Sequence of chain 1.C:
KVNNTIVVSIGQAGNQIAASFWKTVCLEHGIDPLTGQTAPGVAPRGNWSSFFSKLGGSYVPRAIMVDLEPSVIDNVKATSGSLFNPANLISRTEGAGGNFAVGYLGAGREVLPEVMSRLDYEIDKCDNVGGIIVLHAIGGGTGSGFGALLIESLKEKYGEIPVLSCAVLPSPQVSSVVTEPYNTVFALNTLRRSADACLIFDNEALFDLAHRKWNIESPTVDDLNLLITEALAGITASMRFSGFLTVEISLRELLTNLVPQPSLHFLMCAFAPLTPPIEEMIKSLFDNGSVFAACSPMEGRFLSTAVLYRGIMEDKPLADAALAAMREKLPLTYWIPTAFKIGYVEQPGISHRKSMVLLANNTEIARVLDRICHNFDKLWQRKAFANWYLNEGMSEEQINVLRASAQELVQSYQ

Sequence of chain 1.D:
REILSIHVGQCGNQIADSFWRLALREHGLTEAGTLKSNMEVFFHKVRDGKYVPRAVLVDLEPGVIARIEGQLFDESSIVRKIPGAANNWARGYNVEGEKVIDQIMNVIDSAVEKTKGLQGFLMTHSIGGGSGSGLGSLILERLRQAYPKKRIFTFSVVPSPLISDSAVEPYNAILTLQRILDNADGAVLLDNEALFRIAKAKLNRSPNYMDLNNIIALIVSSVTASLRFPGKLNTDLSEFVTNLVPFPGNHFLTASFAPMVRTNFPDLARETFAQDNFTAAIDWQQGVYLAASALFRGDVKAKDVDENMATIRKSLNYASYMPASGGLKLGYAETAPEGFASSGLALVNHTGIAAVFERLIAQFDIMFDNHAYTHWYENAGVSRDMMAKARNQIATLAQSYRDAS

The small molecule below binds the protein below.
Small molecule (SMILES): Nc1nc2c(ncn2[C@@H]2O[C@H](CO[P](=O)(O)C[P](=O)(O)OP(=O)(O)O)[C@@H](O)[C@H]2O)c(=O)[nH]1

Binding-site contacts:
Ligand atom O2B contacts residue GLY12 of chain 1.C at 3.4 Å.
Ligand atom C6 contacts residue ASN230 of chain 1.C at 2.4 Å.
Ligand atom N3 contacts residue ASN230 of chain 1.C at 3.4 Å (h-bond).
Ligand atom O1A contacts residue ALA14 of chain 1.C at 3.1 Å (h-bond).
Ligand atom C1' contacts residue ASN208 of chain 1.C at 3.4 Å.
Ligand atom N1 contacts residue ASN230 of chain 1.C at 1.3 Å (h-bond).
Ligand atom O2B contacts residue GLN13 of chain 1.C at 2.8 Å (h-bond).
Ligand atom PG contacts residue GLY146 of chain 1.C at 3.4 Å.
Ligand atom O1B contacts residue GLY12 of chain 1.C at 3.2 Å.
Ligand atom N2 contacts residue ILE233 of chain 1.C at 3.3 Å.
Ligand atom O3B contacts residue GLY146 of chain 1.C at 3.0 Å (h-bond).
Ligand atom C5 contacts residue GLN17 of chain 1.C at 3.4 Å.
Ligand atom O3G contacts residue THR147 of chain 1.C at 2.5 Å (h-bond).
Ligand atom O6 contacts residue GLN17 of chain 1.C at 2.3 Å (h-bond).
Ligand atom O3' contacts residue ASN208 of chain 1.C at 2.9 Å (h-bond).
Ligand atom C8 contacts residue ALA14 of chain 1.C at 3.5 Å (hydrophobic).
Ligand atom O3G contacts residue GLY102 of chain 1.C at 3.4 Å (h-bond).
Ligand atom O1B contacts residue THR147 of chain 1.C at 3.1 Å (h-bond).
Ligand atom N2 contacts residue ASN230 of chain 1.C at 2.5 Å (h-bond).
Ligand atom C3' contacts residue SER181 of chain 1.C at 3.4 Å.
Ligand atom O3B contacts residue GLY145 of chain 1.C at 3.3 Å.
Ligand atom O2G contacts residue GLY103 of chain 1.C at 2.5 Å (h-bond).
Ligand atom O1A contacts residue GLN13 of chain 1.C at 3.2 Å.
Ligand atom O6 contacts residue ASN230 of chain 1.C at 2.5 Å (h-bond).
Ligand atom N9 contacts residue ALA14 of chain 1.C at 3.3 Å.
Ligand atom N3 contacts residue ASN208 of chain 1.C at 3.2 Å (h-bond).
Ligand atom N7 contacts residue GLN17 of chain 1.C at 3.0 Å (h-bond).
Ligand atom O3G contacts residue GLY146 of chain 1.C at 3.2 Å (h-bond).
Ligand atom O2G contacts residue GLY146 of chain 1.C at 3.5 Å (h-bond).
Ligand atom O2G contacts residue GLY102 of chain 1.C at 3.1 Å.
Ligand atom O4' contacts residue ALA14 of chain 1.C at 3.3 Å.
Ligand atom C2 contacts residue ASN230 of chain 1.C at 2.2 Å.
Ligand atom O1G contacts residue GLU74 of chain 1.C at 3.1 Å (salt-bridge).
Ligand atom O2B contacts residue GLU74 of chain 1.C at 3.4 Å (salt-bridge).
Ligand atom C6 contacts residue GLN17 of chain 1.C at 3.3 Å.
Ligand atom O1B contacts residue GLY148 of chain 1.C at 2.6 Å (h-bond).
Ligand atom O2' contacts residue ASN208 of chain 1.C at 2.4 Å (h-bond).
Ligand atom O2G contacts residue GLU252 of chain 1.D at 3.3 Å (salt-bridge).
Ligand atom N2 contacts residue ASN208 of chain 1.C at 3.4 Å (h-bond).
Ligand atom C2' contacts residue ASN208 of chain 1.C at 3.3 Å.